This protein binds this small molecule.
Small molecule (SMILES): Nc1ncnc2[nH]cnc12

Binding-site contacts:
Ligand atom C8 contacts residue HIS630 of chain 1.C at 3.3 Å.
Ligand atom C4 contacts residue PRO631 of chain 1.C at 4.2 Å (hydrophobic).
Ligand atom C5 contacts residue SER632 of chain 1.C at 3.9 Å.
Ligand atom N1 contacts residue GLY639 of chain 1.C at 3.0 Å (h-bond).
Ligand atom N9 contacts residue PRO631 of chain 1.C at 3.8 Å.
Ligand atom C6 contacts residue SER632 of chain 1.C at 4.0 Å.
Ligand atom N7 contacts residue ASP609 of chain 1.C at 4.0 Å.
Ligand atom N3 contacts residue PRO631 of chain 1.C at 4.1 Å.
Ligand atom C6 contacts residue GLY639 of chain 1.C at 3.7 Å.
Ligand atom N7 contacts residue HIS630 of chain 1.C at 3.7 Å.
Ligand atom C5 contacts residue PRO631 of chain 1.C at 4.4 Å (hydrophobic).
Ligand atom C2 contacts residue ILE622 of chain 1.C at 4.3 Å (hydrophobic).
Ligand atom N1 contacts residue PRO631 of chain 1.C at 4.2 Å.
Ligand atom C5 contacts residue PRO420 of chain 1.C at 4.5 Å (hydrophobic).
Ligand atom N9 contacts residue HIS630 of chain 1.C at 4.4 Å.
Ligand atom N3 contacts residue GLY639 of chain 1.C at 4.2 Å.
Ligand atom N7 contacts residue SER632 of chain 1.C at 3.7 Å.
Ligand atom N6 contacts residue GLY639 of chain 1.C at 3.5 Å (h-bond).
Ligand atom N1 contacts residue PHE638 of chain 1.C at 4.1 Å.
Ligand atom N6 contacts residue PHE638 of chain 1.C at 3.7 Å.
Ligand atom N6 contacts residue GLY637 of chain 1.C at 3.4 Å (h-bond).
Ligand atom C2 contacts residue PRO631 of chain 1.C at 4.2 Å (hydrophobic).
Ligand atom C6 contacts residue PRO631 of chain 1.C at 4.3 Å (hydrophobic).
Ligand atom N6 contacts residue PRO633 of chain 1.C at 4.4 Å.
Ligand atom C2 contacts residue GLY639 of chain 1.C at 2.9 Å.
Ligand atom N6 contacts residue SER632 of chain 1.C at 3.6 Å.

Sequence of chain 1.C:
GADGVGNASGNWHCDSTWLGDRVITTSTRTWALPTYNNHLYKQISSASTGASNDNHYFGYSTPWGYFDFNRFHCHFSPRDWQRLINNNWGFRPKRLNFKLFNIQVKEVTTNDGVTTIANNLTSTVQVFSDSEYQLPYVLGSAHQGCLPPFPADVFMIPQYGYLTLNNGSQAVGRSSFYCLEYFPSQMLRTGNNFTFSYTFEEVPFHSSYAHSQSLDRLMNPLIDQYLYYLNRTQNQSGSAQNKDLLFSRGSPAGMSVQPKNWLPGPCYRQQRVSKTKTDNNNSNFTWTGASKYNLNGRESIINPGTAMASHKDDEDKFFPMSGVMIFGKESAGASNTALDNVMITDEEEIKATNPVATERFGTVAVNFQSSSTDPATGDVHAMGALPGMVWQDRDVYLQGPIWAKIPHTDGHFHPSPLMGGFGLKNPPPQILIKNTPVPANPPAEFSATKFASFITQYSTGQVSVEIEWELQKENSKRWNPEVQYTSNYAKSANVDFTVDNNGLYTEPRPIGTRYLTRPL